Sequence of chain 1.A:
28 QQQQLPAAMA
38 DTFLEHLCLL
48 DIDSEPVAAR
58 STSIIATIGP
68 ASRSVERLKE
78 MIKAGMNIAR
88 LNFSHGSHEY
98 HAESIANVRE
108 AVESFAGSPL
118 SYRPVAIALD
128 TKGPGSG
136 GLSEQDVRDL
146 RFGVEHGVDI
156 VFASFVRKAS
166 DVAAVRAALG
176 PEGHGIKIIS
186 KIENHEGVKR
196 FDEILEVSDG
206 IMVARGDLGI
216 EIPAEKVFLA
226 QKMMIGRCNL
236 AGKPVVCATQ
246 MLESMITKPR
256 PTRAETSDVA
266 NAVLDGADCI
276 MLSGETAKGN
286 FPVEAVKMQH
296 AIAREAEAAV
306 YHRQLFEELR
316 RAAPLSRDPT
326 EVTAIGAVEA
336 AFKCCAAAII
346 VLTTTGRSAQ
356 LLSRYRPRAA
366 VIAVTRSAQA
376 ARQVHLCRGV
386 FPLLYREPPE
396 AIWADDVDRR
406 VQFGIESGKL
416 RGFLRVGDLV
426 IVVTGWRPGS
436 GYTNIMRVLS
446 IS

Binding-site contacts:
Ligand atom O2P contacts residue ARG405 of chain 1.A at 2.6 Å (salt-bridge).
Ligand atom O5P contacts residue THR348 of chain 1.A at 3.6 Å.
Ligand atom O4P contacts residue SER435 of chain 1.A at 3.2 Å (h-bond).
Ligand atom P1 contacts residue ARG405 of chain 1.A at 3.6 Å.
Ligand atom C3 contacts residue ARG432 of chain 1.A at 3.4 Å.
Ligand atom O1P contacts residue GLY434 of chain 1.A at 2.9 Å (h-bond).
Ligand atom O6 contacts residue THR349 of chain 1.A at 3.1 Å (h-bond).
Ligand atom P2 contacts residue THR349 of chain 1.A at 3.7 Å.
Ligand atom C6 contacts residue LEU347 of chain 1.A at 3.6 Å (hydrophobic).
Ligand atom O2 contacts residue GLY430 of chain 1.A at 3.5 Å (h-bond).
Ligand atom O4 contacts residue TYR437 of chain 1.A at 2.9 Å (h-bond).
Ligand atom O1 contacts residue GLY434 of chain 1.A at 3.7 Å.
Ligand atom C4 contacts residue GLY434 of chain 1.A at 3.3 Å.
Ligand atom O3 contacts residue TRP398 of chain 1.A at 3.7 Å.
Ligand atom O3P contacts residue TRP398 of chain 1.A at 2.7 Å (h-bond).
Ligand atom O3 contacts residue GLY430 of chain 1.A at 3.1 Å.
Ligand atom P2 contacts residue THR348 of chain 1.A at 3.5 Å.
Ligand atom C6 contacts residue THR438 of chain 1.A at 3.4 Å.
Ligand atom O3 contacts residue ARG432 of chain 1.A at 2.8 Å (salt-bridge).
Ligand atom C3 contacts residue GLY434 of chain 1.A at 3.5 Å.
Ligand atom O3P contacts residue ARG405 of chain 1.A at 2.6 Å (salt-bridge).
Ligand atom O4P contacts residue SER353 of chain 1.A at 3.6 Å.
Ligand atom O6P contacts residue SER353 of chain 1.A at 2.7 Å (h-bond).
Ligand atom O4P contacts residue GLY436 of chain 1.A at 2.9 Å (h-bond).
Ligand atom O1P contacts residue PRO433 of chain 1.A at 3.6 Å.
Ligand atom O4 contacts residue THR438 of chain 1.A at 3.5 Å (h-bond).
Ligand atom O5P contacts residue THR349 of chain 1.A at 3.3 Å (h-bond).
Ligand atom O6P contacts residue ARG352 of chain 1.A at 3.8 Å.
Ligand atom O6P contacts residue THR348 of chain 1.A at 2.5 Å (h-bond).
Ligand atom P2 contacts residue SER435 of chain 1.A at 3.5 Å.
Ligand atom O4 contacts residue GLY434 of chain 1.A at 2.6 Å (h-bond).
Ligand atom C5 contacts residue GLY434 of chain 1.A at 3.4 Å.
Ligand atom O6 contacts residue THR348 of chain 1.A at 3.6 Å.
Ligand atom O5P contacts residue THR350 of chain 1.A at 2.7 Å (h-bond).
Ligand atom P2 contacts residue SER353 of chain 1.A at 3.6 Å.
Ligand atom O2 contacts residue LEU347 of chain 1.A at 3.4 Å.
Ligand atom O5 contacts residue LEU347 of chain 1.A at 3.8 Å.
Ligand atom C6 contacts residue SER353 of chain 1.A at 3.8 Å.
Ligand atom O5P contacts residue SER435 of chain 1.A at 2.8 Å (h-bond).
Ligand atom O4 contacts residue GLY436 of chain 1.A at 3.8 Å.

The protein below binds the small molecule below.
Small molecule (SMILES): O=P(O)(O)OC[C@H]1O[C@](O)(COP(=O)(O)O)[C@@H](O)[C@@H]1O